The protein below binds the small molecule below.
Small molecule (SMILES): CC(=O)N[C@@H]1[C@@H](O)[C@H](O)[C@@H](CO)O[C@H]1O

Binding-site contacts:
Ligand atom C7 contacts residue ASN117 of chain 1.E at 3.5 Å.
Ligand atom C7 contacts residue ASP284 of chain 1.E at 3.4 Å.
Ligand atom C1 contacts residue ASN117 of chain 1.E at 1.4 Å.
Ligand atom C1 contacts residue TYR134 of chain 1.E at 3.7 Å (hydrophobic).
Ligand atom C3 contacts residue ASN117 of chain 1.E at 3.8 Å.
Ligand atom C2 contacts residue ASN117 of chain 1.E at 2.4 Å.
Ligand atom C3 contacts residue TYR134 of chain 1.E at 4.4 Å (hydrophobic).
Ligand atom C8 contacts residue ASP284 of chain 1.E at 3.4 Å.
Ligand atom C4 contacts residue ASN117 of chain 1.E at 4.2 Å.
Ligand atom C7 contacts residue TYR134 of chain 1.E at 4.4 Å (hydrophobic).
Ligand atom O6 contacts residue SER119 of chain 1.E at 3.6 Å.
Ligand atom C6 contacts residue TYR134 of chain 1.E at 3.9 Å (hydrophobic).
Ligand atom O5 contacts residue ASN117 of chain 1.E at 2.4 Å (h-bond).
Ligand atom O7 contacts residue ASN117 of chain 1.E at 3.8 Å.
Ligand atom N2 contacts residue ASN117 of chain 1.E at 2.9 Å (h-bond).
Ligand atom O7 contacts residue ASP284 of chain 1.E at 3.0 Å (salt-bridge).
Ligand atom O7 contacts residue TYR134 of chain 1.E at 3.3 Å.
Ligand atom O6 contacts residue TYR134 of chain 1.E at 3.4 Å.
Ligand atom O5 contacts residue TYR134 of chain 1.E at 3.8 Å.
Ligand atom C5 contacts residue ASN117 of chain 1.E at 3.7 Å.
Ligand atom O7 contacts residue LEU136 of chain 1.E at 4.0 Å.
Ligand atom C5 contacts residue TYR134 of chain 1.E at 3.6 Å (hydrophobic).

Sequence of chain 1.E:
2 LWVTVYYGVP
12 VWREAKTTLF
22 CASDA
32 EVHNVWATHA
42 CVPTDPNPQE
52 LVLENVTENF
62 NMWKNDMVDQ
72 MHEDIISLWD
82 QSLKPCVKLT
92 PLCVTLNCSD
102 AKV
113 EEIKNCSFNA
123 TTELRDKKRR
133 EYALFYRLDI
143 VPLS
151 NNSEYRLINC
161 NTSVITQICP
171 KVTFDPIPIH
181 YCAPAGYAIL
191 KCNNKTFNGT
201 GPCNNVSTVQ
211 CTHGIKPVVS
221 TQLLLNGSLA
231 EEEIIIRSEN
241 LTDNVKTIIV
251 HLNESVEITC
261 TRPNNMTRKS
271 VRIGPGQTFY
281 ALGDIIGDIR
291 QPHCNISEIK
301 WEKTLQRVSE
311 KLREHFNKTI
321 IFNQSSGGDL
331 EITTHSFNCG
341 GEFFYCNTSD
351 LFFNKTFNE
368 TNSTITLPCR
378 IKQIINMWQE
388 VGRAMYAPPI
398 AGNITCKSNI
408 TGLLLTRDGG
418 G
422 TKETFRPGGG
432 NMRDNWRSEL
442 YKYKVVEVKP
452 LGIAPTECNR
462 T